The protein below binds the small molecule below.
Small molecule (SMILES): NC[C@@H]1O[C@H](O[C@H]2[C@@H](O)[C@H](O[C@@H]3[C@@H](O)[C@H](N)C[C@H](N)[C@H]3O[C@H]3O[C@H](CO)[C@@H](O)[C@H](O)[C@H]3N)O[C@@H]2CO)[C@H](N)[C@@H](O)[C@@H]1O

Binding-site contacts:
Ligand atom N64 contacts residue PAR1 of chain 1.ZB at 3.3 Å (h-bond).
Ligand atom C64 contacts residue PAR1 of chain 1.ZB at 3.3 Å.